Binding-site contacts:
Ligand atom C8 contacts residue SER306 of chain 1.B at 3.0 Å.
Ligand atom N2 contacts residue THR308 of chain 1.B at 4.3 Å.
Ligand atom C5 contacts residue ASN309 of chain 1.B at 3.6 Å.
Ligand atom C1 contacts residue ASN309 of chain 1.B at 1.4 Å.
Ligand atom C7 contacts residue THR308 of chain 1.B at 3.6 Å.
Ligand atom O7 contacts residue SER306 of chain 1.B at 2.6 Å (h-bond).
Ligand atom O5 contacts residue ASN309 of chain 1.B at 2.3 Å (h-bond).
Ligand atom C8 contacts residue ASP380 of chain 1.B at 4.1 Å.
Ligand atom C4 contacts residue ASN309 of chain 1.B at 4.2 Å.
Ligand atom C2 contacts residue ASN309 of chain 1.B at 2.5 Å.
Ligand atom C7 contacts residue ASN309 of chain 1.B at 3.0 Å.
Ligand atom N2 contacts residue ASN309 of chain 1.B at 3.0 Å (h-bond).
Ligand atom O7 contacts residue THR308 of chain 1.B at 3.8 Å.
Ligand atom C3 contacts residue ASN309 of chain 1.B at 3.8 Å.
Ligand atom C7 contacts residue SER306 of chain 1.B at 3.2 Å.
Ligand atom C8 contacts residue ASN309 of chain 1.B at 4.4 Å.
Ligand atom N2 contacts residue SER306 of chain 1.B at 4.5 Å.
Ligand atom O7 contacts residue ASN309 of chain 1.B at 2.5 Å (h-bond).
Ligand atom C8 contacts residue THR308 of chain 1.B at 3.2 Å.

Sequence of chain 1.B:
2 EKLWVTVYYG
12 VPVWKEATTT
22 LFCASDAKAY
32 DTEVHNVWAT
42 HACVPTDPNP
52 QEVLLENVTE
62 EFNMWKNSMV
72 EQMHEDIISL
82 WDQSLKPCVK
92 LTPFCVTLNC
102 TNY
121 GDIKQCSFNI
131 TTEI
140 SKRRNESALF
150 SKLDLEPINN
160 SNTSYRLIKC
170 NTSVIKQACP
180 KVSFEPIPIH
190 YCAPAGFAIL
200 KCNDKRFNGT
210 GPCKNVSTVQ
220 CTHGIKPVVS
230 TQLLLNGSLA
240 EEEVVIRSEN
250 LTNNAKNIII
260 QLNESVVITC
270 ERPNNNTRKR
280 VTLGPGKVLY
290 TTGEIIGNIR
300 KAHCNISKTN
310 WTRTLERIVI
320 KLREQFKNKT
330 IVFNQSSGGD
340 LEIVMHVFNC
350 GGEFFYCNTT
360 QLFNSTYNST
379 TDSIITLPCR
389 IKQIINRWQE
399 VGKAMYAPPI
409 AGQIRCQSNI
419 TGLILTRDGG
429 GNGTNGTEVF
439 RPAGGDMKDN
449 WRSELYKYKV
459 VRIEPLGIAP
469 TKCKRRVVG

This protein binds this small molecule.
Small molecule (SMILES): CC(=O)N[C@H]1[C@H](O[C@H]2[C@H](O)[C@@H](NC(C)=O)CO[C@@H]2CO)O[C@H](CO)[C@@H](O[C@@H]2O[C@H](CO)[C@@H](O)[C@H](O)[C@@H]2O)[C@@H]1O